Sequence of chain 2.A:
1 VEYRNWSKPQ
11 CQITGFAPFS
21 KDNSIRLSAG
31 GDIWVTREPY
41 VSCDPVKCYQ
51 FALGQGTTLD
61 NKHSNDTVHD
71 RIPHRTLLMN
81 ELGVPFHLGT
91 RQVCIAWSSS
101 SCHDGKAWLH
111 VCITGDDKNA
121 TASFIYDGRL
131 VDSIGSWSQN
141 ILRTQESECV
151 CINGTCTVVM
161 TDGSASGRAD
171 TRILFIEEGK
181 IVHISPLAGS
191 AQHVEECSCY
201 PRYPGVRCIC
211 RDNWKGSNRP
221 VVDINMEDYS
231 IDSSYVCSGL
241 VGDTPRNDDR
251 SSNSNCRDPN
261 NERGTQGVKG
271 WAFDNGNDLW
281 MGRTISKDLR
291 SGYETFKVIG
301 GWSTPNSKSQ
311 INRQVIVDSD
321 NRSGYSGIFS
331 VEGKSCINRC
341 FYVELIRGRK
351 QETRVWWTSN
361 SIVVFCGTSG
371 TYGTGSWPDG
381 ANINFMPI

A small-molecule ligand and the protein it binds are described below.
Small molecule (SMILES): CC(=O)N[C@H]1[C@H](O[C@H]2[C@H](O)[C@@H](NC(C)=O)CO[C@@H]2CO[C@H]2O[C@H](CO)[C@@H](O)[C@H](O)[C@@H]2O)O[C@H](CO)[C@@H](O[C@@H]2O[C@H](CO)[C@@H](O)[C@H](O[C@H]3O[C@H](CO)[C@@H](O)[C@H](O)[C@@H]3O[C@H]3O[C@H](CO)[C@@H](O)[C@H](O)[C@@H]3O)[C@@H]2O)[C@@H]1O

Sequence of chain 1.B:
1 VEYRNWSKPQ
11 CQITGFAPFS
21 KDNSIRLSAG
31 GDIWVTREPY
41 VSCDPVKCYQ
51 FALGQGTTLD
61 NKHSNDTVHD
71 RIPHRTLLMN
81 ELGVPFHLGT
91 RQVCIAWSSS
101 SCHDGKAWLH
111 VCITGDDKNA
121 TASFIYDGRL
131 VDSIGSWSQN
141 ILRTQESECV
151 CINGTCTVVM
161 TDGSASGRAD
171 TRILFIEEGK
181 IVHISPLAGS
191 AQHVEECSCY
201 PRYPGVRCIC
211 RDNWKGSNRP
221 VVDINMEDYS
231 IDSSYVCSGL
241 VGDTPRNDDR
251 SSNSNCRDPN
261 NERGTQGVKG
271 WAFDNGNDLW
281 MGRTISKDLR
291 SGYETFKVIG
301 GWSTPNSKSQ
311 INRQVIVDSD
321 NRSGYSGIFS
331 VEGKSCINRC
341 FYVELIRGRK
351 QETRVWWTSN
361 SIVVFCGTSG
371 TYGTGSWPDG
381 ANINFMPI

Binding-site contacts:
Ligand atom O7 contacts residue THR374 of chain 2.A at 3.5 Å (h-bond).
Ligand atom O2 contacts residue THR374 of chain 2.A at 3.1 Å.
Ligand atom C5 contacts residue ASN119 of chain 1.B at 3.9 Å.
Ligand atom C3 contacts residue GLY375 of chain 2.A at 3.6 Å.
Ligand atom C2 contacts residue ASP116 of chain 1.B at 4.2 Å.
Ligand atom O3 contacts residue GLY375 of chain 2.A at 2.7 Å (h-bond).
Ligand atom N2 contacts residue THR374 of chain 2.A at 3.7 Å.
Ligand atom O3 contacts residue SER376 of chain 2.A at 3.8 Å.
Ligand atom O2 contacts residue GLY375 of chain 2.A at 3.8 Å.
Ligand atom C6 contacts residue ASP116 of chain 1.B at 2.9 Å.
Ligand atom C2 contacts residue THR374 of chain 2.A at 2.6 Å.
Ligand atom O7 contacts residue GLY373 of chain 2.A at 3.6 Å.
Ligand atom C8 contacts residue THR374 of chain 2.A at 3.9 Å.
Ligand atom C4 contacts residue THR374 of chain 2.A at 4.2 Å.
Ligand atom O5 contacts residue ASN119 of chain 1.B at 2.6 Å (h-bond).
Ligand atom O6 contacts residue THR374 of chain 2.A at 2.9 Å.
Ligand atom C7 contacts residue ASN119 of chain 1.B at 3.3 Å.
Ligand atom C3 contacts residue ASN119 of chain 1.B at 3.7 Å.
Ligand atom C2 contacts residue GLY375 of chain 2.A at 4.0 Å.
Ligand atom O7 contacts residue TYR372 of chain 2.A at 4.3 Å.
Ligand atom C5 contacts residue ASP116 of chain 1.B at 3.7 Å.
Ligand atom C4 contacts residue ASN119 of chain 1.B at 4.2 Å.
Ligand atom C6 contacts residue THR374 of chain 2.A at 2.5 Å.
Ligand atom O7 contacts residue ASN119 of chain 1.B at 2.6 Å (h-bond).
Ligand atom C3 contacts residue THR374 of chain 2.A at 3.9 Å.
Ligand atom C1 contacts residue THR374 of chain 2.A at 3.4 Å.
Ligand atom O2 contacts residue VAL315 of chain 2.A at 3.3 Å.
Ligand atom O6 contacts residue ASP116 of chain 1.B at 4.2 Å.
Ligand atom C1 contacts residue THR374 of chain 2.A at 2.5 Å.
Ligand atom O5 contacts residue THR374 of chain 2.A at 2.6 Å (h-bond).
Ligand atom C5 contacts residue THR374 of chain 2.A at 2.9 Å.
Ligand atom C7 contacts residue THR374 of chain 2.A at 3.6 Å.
Ligand atom O5 contacts residue ASP116 of chain 1.B at 3.2 Å (salt-bridge).
Ligand atom N2 contacts residue ASN119 of chain 1.B at 3.3 Å (h-bond).
Ligand atom C3 contacts residue THR374 of chain 2.A at 4.3 Å.
Ligand atom C2 contacts residue ASN119 of chain 1.B at 2.4 Å.
Ligand atom O3 contacts residue VAL315 of chain 2.A at 3.0 Å.
Ligand atom C1 contacts residue GLY373 of chain 2.A at 4.1 Å.
Ligand atom C2 contacts residue THR374 of chain 2.A at 3.6 Å.
Ligand atom C1 contacts residue ASN119 of chain 1.B at 1.4 Å.